A small-molecule ligand and the protein it binds are described below.
Small molecule (SMILES): CC(=O)N[C@H]1[C@H](O[C@H]2[C@H](O)[C@@H](NC(C)=O)CO[C@@H]2CO)O[C@H](CO)[C@@H](O)[C@@H]1O

Sequence of chain 3.E:
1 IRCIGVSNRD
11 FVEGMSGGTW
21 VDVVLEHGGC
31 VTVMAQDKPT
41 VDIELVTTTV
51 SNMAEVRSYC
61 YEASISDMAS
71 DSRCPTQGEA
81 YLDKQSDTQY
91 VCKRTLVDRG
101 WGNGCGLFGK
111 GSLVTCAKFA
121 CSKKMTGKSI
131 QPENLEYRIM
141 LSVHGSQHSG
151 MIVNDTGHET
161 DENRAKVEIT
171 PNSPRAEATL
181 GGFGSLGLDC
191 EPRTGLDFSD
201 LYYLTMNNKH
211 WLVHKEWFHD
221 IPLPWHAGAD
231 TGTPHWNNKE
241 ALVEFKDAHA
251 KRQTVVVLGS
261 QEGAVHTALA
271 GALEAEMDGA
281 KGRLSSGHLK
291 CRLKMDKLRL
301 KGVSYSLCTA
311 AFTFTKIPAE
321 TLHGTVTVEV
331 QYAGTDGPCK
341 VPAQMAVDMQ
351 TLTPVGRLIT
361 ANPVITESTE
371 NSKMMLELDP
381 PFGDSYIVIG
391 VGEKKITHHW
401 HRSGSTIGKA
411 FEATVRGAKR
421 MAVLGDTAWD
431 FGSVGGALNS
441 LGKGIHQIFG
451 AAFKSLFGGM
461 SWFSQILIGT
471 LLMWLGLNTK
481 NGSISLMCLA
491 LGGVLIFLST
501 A

Binding-site contacts:
Ligand atom C3 contacts residue THR156 of chain 3.E at 4.4 Å.
Ligand atom C2 contacts residue THR156 of chain 3.E at 3.9 Å.
Ligand atom C8 contacts residue ASN154 of chain 3.E at 4.5 Å.
Ligand atom O7 contacts residue THR156 of chain 3.E at 4.5 Å.
Ligand atom O5 contacts residue MET151 of chain 3.E at 4.2 Å.
Ligand atom C1 contacts residue THR156 of chain 3.E at 3.6 Å.
Ligand atom C7 contacts residue ASN154 of chain 3.E at 3.7 Å.
Ligand atom C2 contacts residue ASN154 of chain 3.E at 4.1 Å.
Ligand atom C8 contacts residue THR156 of chain 3.E at 3.7 Å.
Ligand atom O7 contacts residue ASN154 of chain 3.E at 3.2 Å (h-bond).
Ligand atom C1 contacts residue ASN154 of chain 3.E at 3.1 Å.
Ligand atom N2 contacts residue ASN154 of chain 3.E at 4.0 Å.
Ligand atom N2 contacts residue THR156 of chain 3.E at 3.2 Å.
Ligand atom O5 contacts residue ASN154 of chain 3.E at 3.8 Å.
Ligand atom C7 contacts residue THR156 of chain 3.E at 3.6 Å.
Ligand atom O6 contacts residue MET151 of chain 3.E at 3.5 Å.